The protein below binds the small molecule below.
Small molecule (SMILES): O=c1ccn([C@@H]2O[C@H](CO[P](=O)(O)O[C@H]3[C@@H](O)[C@H](n4ccc(=O)[nH]c4=O)O[C@@H]3CO[P](=O)(O)O[C@H]3[C@@H](O)[C@H](n4ccc(=O)[nH]c4=O)O[C@@H]3CO[P](=O)(O)O[C@H]3[C@@H](O)[C@H](n4ccc(=O)[nH]c4=O)O[C@@H]3COP(=O)=O)[C@@H](O)[C@H]2O)c(=O)[nH]1

Sequence of chain 22.A:
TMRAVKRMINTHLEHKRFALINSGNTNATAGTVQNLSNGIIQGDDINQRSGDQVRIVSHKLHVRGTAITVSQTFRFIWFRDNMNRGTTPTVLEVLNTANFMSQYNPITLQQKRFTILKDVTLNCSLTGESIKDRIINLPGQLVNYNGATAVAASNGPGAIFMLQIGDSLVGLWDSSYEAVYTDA

Binding-site contacts:
Ligand atom O2 contacts residue A3 of chain 22.B at 3.2 Å.
Ligand atom C2' contacts residue ARG19 of chain 22.A at 3.6 Å.
Ligand atom O5' contacts residue ARG15 of chain 22.A at 3.6 Å.
Ligand atom OP1 contacts residue ARG19 of chain 22.A at 4.1 Å.
Ligand atom O4 contacts residue A3 of chain 22.B at 2.8 Å (h-bond).
Ligand atom N3 contacts residue A3 of chain 22.B at 2.8 Å (h-bond).
Ligand atom C2 contacts residue A2 of chain 22.B at 3.9 Å.
Ligand atom O2 contacts residue A2 of chain 22.B at 3.7 Å.
Ligand atom C5' contacts residue ARG19 of chain 22.A at 3.2 Å.
Ligand atom O3' contacts residue ARG19 of chain 22.A at 3.6 Å (salt-bridge).
Ligand atom C4' contacts residue ARG19 of chain 22.A at 3.7 Å.
Ligand atom O4' contacts residue ARG19 of chain 22.A at 3.9 Å.
Ligand atom C4' contacts residue ARG15 of chain 22.A at 3.3 Å.
Ligand atom C2 contacts residue A1 of chain 22.B at 3.1 Å.
Ligand atom P contacts residue ARG19 of chain 22.A at 2.8 Å.
Ligand atom C3' contacts residue ARG19 of chain 22.A at 3.4 Å.
Ligand atom C5 contacts residue ARG19 of chain 22.A at 2.9 Å.
Ligand atom C6 contacts residue ARG19 of chain 22.A at 2.7 Å.
Ligand atom N3 contacts residue A1 of chain 22.B at 2.7 Å (h-bond).
Ligand atom C4 contacts residue A1 of chain 22.B at 3.4 Å.
Ligand atom N1 contacts residue A3 of chain 22.B at 4.3 Å.
Ligand atom O2 contacts residue A1 of chain 22.B at 2.7 Å (h-bond).
Ligand atom O3' contacts residue ARG15 of chain 22.A at 3.1 Å (salt-bridge).
Ligand atom OP1 contacts residue LYS18 of chain 22.A at 3.7 Å.
Ligand atom C2 contacts residue A3 of chain 22.B at 3.5 Å.
Ligand atom O5' contacts residue ARG19 of chain 22.A at 2.1 Å (salt-bridge).
Ligand atom C4 contacts residue ARG19 of chain 22.A at 3.9 Å.
Ligand atom N3 contacts residue A2 of chain 22.B at 3.7 Å.
Ligand atom C1' contacts residue ARG19 of chain 22.A at 4.3 Å.
Ligand atom OP2 contacts residue ALA16 of chain 22.A at 4.1 Å.
Ligand atom OP2 contacts residue ARG19 of chain 22.A at 2.1 Å (salt-bridge).
Ligand atom OP1 contacts residue ARG15 of chain 22.A at 2.5 Å.
Ligand atom P contacts residue ARG15 of chain 22.A at 3.1 Å.
Ligand atom OP1 contacts residue MET14 of chain 22.A at 3.8 Å.
Ligand atom N1 contacts residue ARG19 of chain 22.A at 3.9 Å.
Ligand atom C5' contacts residue ARG15 of chain 22.A at 2.5 Å.
Ligand atom C3' contacts residue ARG15 of chain 22.A at 3.8 Å.
Ligand atom OP2 contacts residue ARG15 of chain 22.A at 2.5 Å.
Ligand atom O4 contacts residue A1 of chain 22.B at 3.0 Å (h-bond).
Ligand atom C4 contacts residue A3 of chain 22.B at 3.6 Å.